Sequence of chain 1.N:
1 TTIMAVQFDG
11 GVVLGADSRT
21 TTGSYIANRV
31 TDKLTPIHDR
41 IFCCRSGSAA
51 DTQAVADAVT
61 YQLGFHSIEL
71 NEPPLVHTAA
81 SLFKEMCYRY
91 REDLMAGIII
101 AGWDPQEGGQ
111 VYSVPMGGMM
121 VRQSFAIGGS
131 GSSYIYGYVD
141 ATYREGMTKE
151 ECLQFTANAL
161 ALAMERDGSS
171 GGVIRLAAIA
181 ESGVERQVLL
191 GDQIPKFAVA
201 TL

Binding-site contacts:
Ligand atom N20 contacts residue THR1 of chain 1.N at 3.8 Å.
Ligand atom C21 contacts residue GLY47 of chain 1.N at 3.7 Å.
Ligand atom O28 contacts residue THR1 of chain 1.N at 2.5 Å (h-bond).
Ligand atom B26 contacts residue THR1 of chain 1.N at 1.4 Å.
Ligand atom O27 contacts residue THR1 of chain 1.N at 2.3 Å (h-bond).
Ligand atom C25 contacts residue ARG45 of chain 1.N at 3.6 Å.
Ligand atom B26 contacts residue LYS33 of chain 1.N at 3.8 Å.
Ligand atom C25 contacts residue THR52 of chain 1.N at 3.6 Å.
Ligand atom C17 contacts residue THR21 of chain 1.N at 3.8 Å.
Ligand atom N9 contacts residue THR21 of chain 1.N at 2.9 Å (h-bond).
Ligand atom C21 contacts residue LYS33 of chain 1.N at 3.9 Å.
Ligand atom O28 contacts residue SER46 of chain 1.N at 3.7 Å.
Ligand atom C7 contacts residue THR21 of chain 1.N at 3.8 Å.
Ligand atom O8 contacts residue SER48 of chain 1.N at 3.8 Å.
Ligand atom C24 contacts residue ALA49 of chain 1.N at 3.9 Å (hydrophobic).
Ligand atom C5 contacts residue TYR114 of chain 1.H at 3.7 Å (hydrophobic).
Ligand atom C14 contacts residue MET95 of chain 1.N at 3.8 Å (hydrophobic).
Ligand atom N1 contacts residue THR21 of chain 1.N at 3.2 Å (h-bond).
Ligand atom N20 contacts residue GLY47 of chain 1.N at 2.8 Å (h-bond).
Ligand atom C13 contacts residue GLY47 of chain 1.N at 3.6 Å.
Ligand atom C24 contacts residue THR20 of chain 1.N at 3.4 Å.
Ligand atom O8 contacts residue ALA49 of chain 1.N at 2.9 Å (h-bond).
Ligand atom C3 contacts residue ALA49 of chain 1.N at 3.6 Å (hydrophobic).
Ligand atom N1 contacts residue THR22 of chain 1.N at 3.9 Å.
Ligand atom C18 contacts residue GLY47 of chain 1.N at 3.5 Å.
Ligand atom C10 contacts residue THR21 of chain 1.N at 3.6 Å.
Ligand atom C13 contacts residue MET95 of chain 1.N at 3.4 Å (hydrophobic).
Ligand atom C6 contacts residue THR22 of chain 1.N at 3.2 Å.
Ligand atom C22 contacts residue THR1 of chain 1.N at 3.0 Å.
Ligand atom C21 contacts residue THR1 of chain 1.N at 2.5 Å.
Ligand atom O19 contacts residue THR21 of chain 1.N at 2.9 Å (h-bond).
Ligand atom C3 contacts residue SER118 of chain 1.H at 3.5 Å.
Ligand atom C11 contacts residue THR21 of chain 1.N at 3.4 Å.
Ligand atom O19 contacts residue THR20 of chain 1.N at 3.2 Å.
Ligand atom C10 contacts residue GLY47 of chain 1.N at 3.4 Å.
Ligand atom N4 contacts residue SER118 of chain 1.H at 3.1 Å (h-bond).
Ligand atom O28 contacts residue GLY47 of chain 1.N at 2.8 Å (h-bond).
Ligand atom C23 contacts residue GLY47 of chain 1.N at 3.7 Å.
Ligand atom O27 contacts residue SER169 of chain 1.N at 3.6 Å (h-bond).
Ligand atom C22 contacts residue GLY47 of chain 1.N at 3.7 Å.

Sequence of chain 1.H:
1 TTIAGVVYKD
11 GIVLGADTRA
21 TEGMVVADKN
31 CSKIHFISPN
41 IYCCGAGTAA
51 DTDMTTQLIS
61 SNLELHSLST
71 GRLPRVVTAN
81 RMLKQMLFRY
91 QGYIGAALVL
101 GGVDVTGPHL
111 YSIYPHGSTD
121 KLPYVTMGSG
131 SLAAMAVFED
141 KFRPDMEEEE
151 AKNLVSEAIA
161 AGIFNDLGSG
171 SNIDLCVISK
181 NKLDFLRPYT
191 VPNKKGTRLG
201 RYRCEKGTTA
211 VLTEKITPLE

A protein and the small-molecule ligand that binds it are described below.
Small molecule (SMILES): CC(C)C[C@H](NC(=O)[C@H](Cc1ccccc1)NC(=O)c1cnccn1)B(O)O